Binding-site contacts:
Ligand atom C3 contacts residue TRP185 of chain 1.A at 3.6 Å (hydrophobic).
Ligand atom C2 contacts residue LEU210 of chain 1.A at 4.2 Å (hydrophobic).
Ligand atom C1 contacts residue TYR222 of chain 1.A at 4.2 Å (hydrophobic).
Ligand atom O1' contacts residue ARG44 of chain 1.A at 3.6 Å.
Ligand atom C6 contacts residue SER212 of chain 1.A at 3.9 Å.
Ligand atom C5 contacts residue VAL47 of chain 1.A at 3.8 Å (hydrophobic).
Ligand atom C2 contacts residue FAD1 of chain 1.B at 3.9 Å.
Ligand atom C1' contacts residue TYR222 of chain 1.A at 3.8 Å (hydrophobic).
Ligand atom C4 contacts residue LEU210 of chain 1.A at 3.6 Å (hydrophobic).
Ligand atom C4 contacts residue PRO293 of chain 1.A at 3.6 Å (hydrophobic).
Ligand atom C5 contacts residue TYR201 of chain 1.A at 3.5 Å (hydrophobic).
Ligand atom C4 contacts residue ALA296 of chain 1.A at 4.1 Å (hydrophobic).
Ligand atom C2 contacts residue TYR222 of chain 1.A at 3.9 Å (hydrophobic).
Ligand atom O1' contacts residue TYR222 of chain 1.A at 2.8 Å (h-bond).
Ligand atom C4 contacts residue TYR201 of chain 1.A at 3.7 Å (hydrophobic).
Ligand atom O4 contacts residue ALA296 of chain 1.A at 3.8 Å.
Ligand atom O2 contacts residue FAD1 of chain 1.B at 2.8 Å (h-bond).
Ligand atom O2 contacts residue TRP185 of chain 1.A at 4.1 Å.
Ligand atom O4 contacts residue THR294 of chain 1.A at 3.2 Å (h-bond).
Ligand atom C1' contacts residue ARG214 of chain 1.A at 3.6 Å.
Ligand atom C3 contacts residue LEU210 of chain 1.A at 3.8 Å (hydrophobic).
Ligand atom O2' contacts residue ARG214 of chain 1.A at 3.0 Å (salt-bridge).
Ligand atom C3 contacts residue PRO293 of chain 1.A at 3.4 Å (hydrophobic).
Ligand atom O2 contacts residue TYR222 of chain 1.A at 3.0 Å (h-bond).
Ligand atom C2 contacts residue TRP185 of chain 1.A at 4.2 Å (hydrophobic).
Ligand atom C6 contacts residue VAL47 of chain 1.A at 3.5 Å (hydrophobic).
Ligand atom O1' contacts residue ARG214 of chain 1.A at 2.9 Å (salt-bridge).
Ligand atom O4 contacts residue PRO293 of chain 1.A at 3.0 Å (h-bond).
Ligand atom C3 contacts residue FAD1 of chain 1.B at 4.0 Å.
Ligand atom C1' contacts residue SER212 of chain 1.A at 3.9 Å.
Ligand atom C5 contacts residue LEU199 of chain 1.A at 3.9 Å (hydrophobic).
Ligand atom O1' contacts residue ARG220 of chain 1.A at 4.2 Å.
Ligand atom O4 contacts residue TRP185 of chain 1.A at 4.1 Å.
Ligand atom O4 contacts residue LEU210 of chain 1.A at 4.0 Å.
Ligand atom C6 contacts residue LEU210 of chain 1.A at 4.2 Å (hydrophobic).
Ligand atom C5 contacts residue LEU210 of chain 1.A at 3.8 Å (hydrophobic).
Ligand atom C6 contacts residue LEU199 of chain 1.A at 3.9 Å (hydrophobic).
Ligand atom O2' contacts residue SER212 of chain 1.A at 2.8 Å (h-bond).
Ligand atom O1' contacts residue GLY46 of chain 1.A at 4.0 Å.
Ligand atom O4 contacts residue TYR201 of chain 1.A at 3.0 Å (h-bond).

A protein and the small-molecule ligand that binds it are described below.
Small molecule (SMILES): O=C(O)c1ccc(O)cc1O

Sequence of chain 1.A:
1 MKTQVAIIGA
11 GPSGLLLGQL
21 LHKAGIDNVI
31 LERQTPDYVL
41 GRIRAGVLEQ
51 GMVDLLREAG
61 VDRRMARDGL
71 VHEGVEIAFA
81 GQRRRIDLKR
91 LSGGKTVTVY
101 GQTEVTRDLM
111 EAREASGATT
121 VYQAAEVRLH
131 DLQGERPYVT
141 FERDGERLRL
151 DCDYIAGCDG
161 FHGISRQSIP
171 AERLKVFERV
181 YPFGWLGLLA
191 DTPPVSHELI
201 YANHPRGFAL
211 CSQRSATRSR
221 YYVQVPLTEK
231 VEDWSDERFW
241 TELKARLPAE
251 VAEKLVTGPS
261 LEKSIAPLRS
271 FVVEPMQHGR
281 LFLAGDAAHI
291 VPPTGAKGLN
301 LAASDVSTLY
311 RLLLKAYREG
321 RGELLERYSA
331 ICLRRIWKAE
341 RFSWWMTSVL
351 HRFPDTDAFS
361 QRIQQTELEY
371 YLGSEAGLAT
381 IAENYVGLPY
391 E